Sequence of chain 1.D:
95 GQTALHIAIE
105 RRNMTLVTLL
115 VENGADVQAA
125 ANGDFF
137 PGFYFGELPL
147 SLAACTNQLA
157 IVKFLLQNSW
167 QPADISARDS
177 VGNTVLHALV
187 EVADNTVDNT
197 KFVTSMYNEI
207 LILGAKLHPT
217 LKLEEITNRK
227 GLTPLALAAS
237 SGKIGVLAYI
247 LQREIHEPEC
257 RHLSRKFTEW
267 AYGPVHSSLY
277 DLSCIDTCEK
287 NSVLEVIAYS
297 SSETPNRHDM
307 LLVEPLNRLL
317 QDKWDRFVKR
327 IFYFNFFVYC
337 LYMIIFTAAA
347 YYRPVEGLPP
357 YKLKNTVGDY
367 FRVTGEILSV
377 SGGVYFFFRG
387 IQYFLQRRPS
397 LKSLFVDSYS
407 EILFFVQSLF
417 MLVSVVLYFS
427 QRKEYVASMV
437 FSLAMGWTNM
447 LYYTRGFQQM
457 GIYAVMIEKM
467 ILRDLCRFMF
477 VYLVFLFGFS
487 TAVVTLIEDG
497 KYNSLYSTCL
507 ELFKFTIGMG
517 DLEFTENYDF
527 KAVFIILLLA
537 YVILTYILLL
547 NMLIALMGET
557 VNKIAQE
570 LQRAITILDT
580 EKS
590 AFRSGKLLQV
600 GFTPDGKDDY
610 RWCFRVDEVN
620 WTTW

This protein binds this small molecule.
Small molecule (SMILES): CCCCCCCC(=O)OC[C@H](COP(=O)(O)O[C@@H]1[C@H](O)[C@H](O)[C@@H](OP(=O)(O)O)[C@H](OP(=O)(O)O)[C@H]1O)OC(=O)CCCCCCC

Binding-site contacts:
Ligand atom C5A contacts residue ALA536 of chain 1.C at 3.4 Å (hydrophobic).
Ligand atom O53 contacts residue LEU409 of chain 1.D at 3.2 Å.
Ligand atom C2B contacts residue ALA440 of chain 1.D at 3.8 Å (hydrophobic).
Ligand atom O1 contacts residue THR444 of chain 1.D at 3.7 Å.
Ligand atom C7A contacts residue ILE532 of chain 1.C at 3.6 Å (hydrophobic).
Ligand atom O6 contacts residue ASN445 of chain 1.D at 3.7 Å.
Ligand atom O53 contacts residue SER406 of chain 1.D at 2.9 Å (h-bond).
Ligand atom O51 contacts residue SER406 of chain 1.D at 2.8 Å (h-bond).
Ligand atom O52 contacts residue LEU409 of chain 1.D at 3.9 Å.
Ligand atom O53 contacts residue TYR405 of chain 1.D at 3.4 Å.
Ligand atom C7B contacts residue PHE437 of chain 1.D at 3.7 Å (hydrophobic).
Ligand atom O42 contacts residue ILE463 of chain 1.D at 3.4 Å.
Ligand atom O1 contacts residue LEU540 of chain 1.C at 3.9 Å.
Ligand atom C8B contacts residue PHE416 of chain 1.D at 3.7 Å (hydrophobic).
Ligand atom C3B contacts residue ALA536 of chain 1.C at 3.8 Å (hydrophobic).
Ligand atom O41 contacts residue ARG451 of chain 1.D at 3.1 Å (salt-bridge).
Ligand atom C8A contacts residue ILE532 of chain 1.C at 3.7 Å (hydrophobic).
Ligand atom C3 contacts residue ILE463 of chain 1.D at 3.4 Å (hydrophobic).
Ligand atom O41 contacts residue TYR405 of chain 1.D at 3.2 Å (h-bond).
Ligand atom O4 contacts residue ILE463 of chain 1.D at 3.2 Å.
Ligand atom O12 contacts residue LEU540 of chain 1.C at 3.4 Å.
Ligand atom C1B contacts residue MET441 of chain 1.D at 3.8 Å (hydrophobic).
Ligand atom C6B contacts residue PHE437 of chain 1.D at 3.6 Å (hydrophobic).
Ligand atom O6 contacts residue LEU409 of chain 1.D at 3.5 Å.
Ligand atom O42 contacts residue TYR405 of chain 1.D at 3.8 Å.
Ligand atom P4 contacts residue TYR405 of chain 1.D at 3.6 Å.
Ligand atom C6A contacts residue PCW1 of chain 1.M at 3.4 Å.
Ligand atom C5B contacts residue PHE437 of chain 1.D at 3.9 Å (hydrophobic).
Ligand atom C2A contacts residue ALA536 of chain 1.C at 3.8 Å (hydrophobic).
Ligand atom O1B contacts residue MET441 of chain 1.D at 3.1 Å.
Ligand atom O2 contacts residue LEU447 of chain 1.D at 3.9 Å.
Ligand atom P5 contacts residue SER406 of chain 1.D at 3.5 Å.
Ligand atom C3B contacts residue LEU533 of chain 1.C at 3.7 Å (hydrophobic).
Ligand atom O4 contacts residue TYR405 of chain 1.D at 3.3 Å (h-bond).
Ligand atom O51 contacts residue TYR448 of chain 1.D at 3.5 Å.
Ligand atom O13 contacts residue THR444 of chain 1.D at 3.4 Å.
Ligand atom O43 contacts residue LEU447 of chain 1.D at 3.5 Å.
Ligand atom C4B contacts residue PHE437 of chain 1.D at 3.4 Å (hydrophobic).
Ligand atom O3 contacts residue ILE463 of chain 1.D at 2.9 Å.
Ligand atom O52 contacts residue ASN445 of chain 1.D at 3.1 Å (h-bond).

Sequence of chain 1.C:
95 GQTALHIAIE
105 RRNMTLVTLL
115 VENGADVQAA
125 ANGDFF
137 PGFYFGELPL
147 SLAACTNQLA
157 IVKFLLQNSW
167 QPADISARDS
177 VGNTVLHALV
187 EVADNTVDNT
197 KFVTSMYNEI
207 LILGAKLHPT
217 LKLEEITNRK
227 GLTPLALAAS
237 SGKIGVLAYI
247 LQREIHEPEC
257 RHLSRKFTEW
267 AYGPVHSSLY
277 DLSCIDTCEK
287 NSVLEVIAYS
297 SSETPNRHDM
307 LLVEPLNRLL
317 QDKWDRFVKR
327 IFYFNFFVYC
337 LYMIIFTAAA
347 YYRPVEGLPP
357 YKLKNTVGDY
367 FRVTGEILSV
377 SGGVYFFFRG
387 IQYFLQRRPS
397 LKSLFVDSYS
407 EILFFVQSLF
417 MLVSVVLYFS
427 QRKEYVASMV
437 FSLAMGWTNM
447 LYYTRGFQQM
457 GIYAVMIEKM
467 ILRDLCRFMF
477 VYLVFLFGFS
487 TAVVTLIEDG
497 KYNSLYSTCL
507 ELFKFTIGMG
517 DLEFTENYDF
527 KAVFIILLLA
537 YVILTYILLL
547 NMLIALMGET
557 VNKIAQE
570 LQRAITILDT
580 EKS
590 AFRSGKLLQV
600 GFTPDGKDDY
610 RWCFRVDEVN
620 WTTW